A protein and the small-molecule ligand that binds it are described below.
Small molecule (SMILES): CS(=O)(=O)c1cccc(Oc2cccc(-c3ccnc4c(C(F)(F)F)cccc34)c2)c1

Sequence of chain 1.D:
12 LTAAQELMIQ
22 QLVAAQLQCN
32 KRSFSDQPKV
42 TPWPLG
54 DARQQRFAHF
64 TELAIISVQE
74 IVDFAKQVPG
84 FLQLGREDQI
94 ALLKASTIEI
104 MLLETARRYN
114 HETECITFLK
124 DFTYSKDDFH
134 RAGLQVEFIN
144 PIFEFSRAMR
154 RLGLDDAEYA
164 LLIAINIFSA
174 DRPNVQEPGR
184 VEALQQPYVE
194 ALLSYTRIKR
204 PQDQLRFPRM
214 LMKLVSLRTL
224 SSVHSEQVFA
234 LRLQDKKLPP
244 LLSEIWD

Binding-site contacts:
Ligand atom O3 contacts residue ALA67 of chain 1.D at 3.5 Å.
Ligand atom F1 contacts residue HIS227 of chain 1.D at 3.7 Å.
Ligand atom C4 contacts residue THR108 of chain 1.D at 3.6 Å.
Ligand atom O2 contacts residue PHE121 of chain 1.D at 3.8 Å.
Ligand atom O1 contacts residue GLU73 of chain 1.D at 3.7 Å.
Ligand atom C5 contacts residue MET104 of chain 1.D at 3.5 Å (hydrophobic).
Ligand atom C11 contacts residue PHE63 of chain 1.D at 3.5 Å (hydrophobic).
Ligand atom C16 contacts residue MET104 of chain 1.D at 3.5 Å (hydrophobic).
Ligand atom C5 contacts residue PHE121 of chain 1.D at 3.5 Å (hydrophobic).
Ligand atom C1 contacts residue LEU66 of chain 1.D at 3.6 Å (hydrophobic).
Ligand atom F1 contacts residue GLN230 of chain 1.D at 3.3 Å.
Ligand atom O2 contacts residue LEU122 of chain 1.D at 3.1 Å (h-bond).
Ligand atom C6 contacts residue SER70 of chain 1.D at 3.5 Å.
Ligand atom C16 contacts residue ILE101 of chain 1.D at 3.6 Å (hydrophobic).
Ligand atom C10 contacts residue PHE63 of chain 1.D at 3.7 Å (hydrophobic).
Ligand atom C20 contacts residue PHE63 of chain 1.D at 3.7 Å (hydrophobic).
Ligand atom N1 contacts residue HIS227 of chain 1.D at 3.2 Å (h-bond).
Ligand atom O3 contacts residue SER70 of chain 1.D at 3.7 Å.
Ligand atom O2 contacts residue ARG111 of chain 1.D at 3.3 Å (salt-bridge).
Ligand atom C2 contacts residue PHE121 of chain 1.D at 3.5 Å (hydrophobic).
Ligand atom F1 contacts residue LEU137 of chain 1.D at 3.8 Å.
Ligand atom C5 contacts residue THR108 of chain 1.D at 3.4 Å.
Ligand atom C19 contacts residue PHE63 of chain 1.D at 3.7 Å (hydrophobic).
Ligand atom C1 contacts residue LEU122 of chain 1.D at 3.4 Å (hydrophobic).
Ligand atom C7 contacts residue SER70 of chain 1.D at 3.5 Å.
Ligand atom C15 contacts residue MET104 of chain 1.D at 3.1 Å (hydrophobic).
Ligand atom C7 contacts residue LEU66 of chain 1.D at 3.4 Å (hydrophobic).
Ligand atom C4 contacts residue PHE121 of chain 1.D at 3.6 Å (hydrophobic).
Ligand atom F3 contacts residue HIS227 of chain 1.D at 3.3 Å.
Ligand atom C8 contacts residue ALA67 of chain 1.D at 3.7 Å (hydrophobic).
Ligand atom F2 contacts residue LEU241 of chain 1.D at 3.4 Å.
Ligand atom C3 contacts residue PHE121 of chain 1.D at 3.6 Å (hydrophobic).
Ligand atom F2 contacts residue LEU234 of chain 1.D at 2.9 Å.
Ligand atom F3 contacts residue TRP249 of chain 1.D at 3.3 Å.
Ligand atom C9 contacts residue PHE121 of chain 1.D at 3.5 Å (hydrophobic).
Ligand atom O3 contacts residue LEU66 of chain 1.D at 3.5 Å (h-bond).
Ligand atom F3 contacts residue LEU241 of chain 1.D at 3.7 Å.
Ligand atom C16 contacts residue HIS227 of chain 1.D at 3.5 Å.
Ligand atom C10 contacts residue PHE121 of chain 1.D at 3.7 Å (hydrophobic).
Ligand atom C13 contacts residue ALA67 of chain 1.D at 3.6 Å (hydrophobic).